Sequence of chain 4.A:
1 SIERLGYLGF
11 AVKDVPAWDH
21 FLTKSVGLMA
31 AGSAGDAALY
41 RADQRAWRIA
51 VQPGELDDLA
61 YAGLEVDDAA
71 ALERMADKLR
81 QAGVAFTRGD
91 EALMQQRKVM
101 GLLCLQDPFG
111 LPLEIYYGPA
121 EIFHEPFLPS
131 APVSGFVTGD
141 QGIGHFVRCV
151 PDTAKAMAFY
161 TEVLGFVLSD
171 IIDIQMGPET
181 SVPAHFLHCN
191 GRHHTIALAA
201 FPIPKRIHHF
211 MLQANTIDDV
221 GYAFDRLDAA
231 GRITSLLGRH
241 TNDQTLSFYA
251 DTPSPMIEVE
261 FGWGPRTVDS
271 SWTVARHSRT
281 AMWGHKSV

Binding-site contacts:
Ligand atom OK1 contacts residue HIS194 of chain 4.A at 2.6 Å (h-bond).
Ligand atom OK2 contacts residue HIS209 of chain 4.A at 2.7 Å.
Ligand atom CKA contacts residue PHE201 of chain 4.A at 3.9 Å (hydrophobic).
Ligand atom CK9 contacts residue PHE201 of chain 4.A at 3.7 Å (hydrophobic).
Ligand atom CK6 contacts residue HIS240 of chain 4.A at 3.2 Å.
Ligand atom CK6 contacts residue ILE172 of chain 4.A at 3.7 Å (hydrophobic).
Ligand atom OK1 contacts residue FE21 of chain 4.B at 2.3 Å.
Ligand atom CK4 contacts residue TYR249 of chain 4.A at 3.9 Å (hydrophobic).
Ligand atom OK2 contacts residue TYR249 of chain 4.A at 2.7 Å (h-bond).
Ligand atom CK6 contacts residue ASN242 of chain 4.A at 3.4 Å.
Ligand atom CK5 contacts residue HIS194 of chain 4.A at 3.4 Å.
Ligand atom CK3 contacts residue HIS240 of chain 4.A at 3.5 Å.
Ligand atom OK2 contacts residue GLU260 of chain 4.A at 3.3 Å (salt-bridge).
Ligand atom CK5 contacts residue ASN242 of chain 4.A at 3.5 Å.
Ligand atom OK1 contacts residue HIS240 of chain 4.A at 3.6 Å (h-bond).
Ligand atom CK1 contacts residue THR280 of chain 4.A at 3.8 Å.
Ligand atom CK4 contacts residue PHE186 of chain 4.A at 3.9 Å (hydrophobic).
Ligand atom CK1 contacts residue PHE186 of chain 4.A at 3.5 Å (hydrophobic).
Ligand atom CK9 contacts residue ILE174 of chain 4.A at 4.0 Å (hydrophobic).
Ligand atom CK4 contacts residue HIS240 of chain 4.A at 3.3 Å.
Ligand atom CK4 contacts residue HIS194 of chain 4.A at 3.2 Å.
Ligand atom CK8 contacts residue HIS209 of chain 4.A at 3.7 Å.
Ligand atom CK5 contacts residue HIS240 of chain 4.A at 3.4 Å.
Ligand atom CK7 contacts residue TYR249 of chain 4.A at 3.6 Å (hydrophobic).
Ligand atom CK4 contacts residue FE21 of chain 4.B at 3.0 Å.
Ligand atom CKA contacts residue HIS208 of chain 4.A at 3.6 Å.
Ligand atom CK2 contacts residue TYR249 of chain 4.A at 3.5 Å (hydrophobic).
Ligand atom CK3 contacts residue FE21 of chain 4.B at 2.9 Å.
Ligand atom CK3 contacts residue TYR249 of chain 4.A at 3.1 Å (hydrophobic).
Ligand atom CK5 contacts residue PHE186 of chain 4.A at 3.6 Å (hydrophobic).
Ligand atom CK1 contacts residue HIS240 of chain 4.A at 3.5 Å.
Ligand atom CKC contacts residue TYR249 of chain 4.A at 3.5 Å (hydrophobic).
Ligand atom CK1 contacts residue ILE172 of chain 4.A at 4.0 Å (hydrophobic).
Ligand atom OK1 contacts residue HIS145 of chain 4.A at 3.0 Å (h-bond).
Ligand atom CK6 contacts residue PHE186 of chain 4.A at 3.5 Å (hydrophobic).
Ligand atom OK1 contacts residue GLU260 of chain 4.A at 3.4 Å (salt-bridge).
Ligand atom OK2 contacts residue HIS145 of chain 4.A at 3.9 Å.
Ligand atom OK2 contacts residue FE21 of chain 4.B at 2.0 Å.
Ligand atom CK2 contacts residue HIS240 of chain 4.A at 3.5 Å.
Ligand atom CKC contacts residue THR280 of chain 4.A at 3.6 Å.

This protein binds this small molecule.
Small molecule (SMILES): Oc1cccc(-c2ccccc2)c1O